Binding-site contacts:
Ligand atom C3 contacts residue THR176 of chain 1.K at 3.7 Å.
Ligand atom N16 contacts residue LEU111 of chain 1.K at 3.6 Å (h-bond).
Ligand atom C14 contacts residue LEU111 of chain 1.K at 3.7 Å (hydrophobic).
Ligand atom C20 contacts residue LEU111 of chain 1.K at 3.3 Å (hydrophobic).
Ligand atom C12 contacts residue LEU163 of chain 1.K at 3.6 Å (hydrophobic).
Ligand atom C10 contacts residue LEU111 of chain 1.K at 3.5 Å (hydrophobic).
Ligand atom C8 contacts residue ASN161 of chain 1.K at 3.2 Å.
Ligand atom N7 contacts residue GLY43 of chain 1.K at 3.5 Å.
Ligand atom C13 contacts residue LEU163 of chain 1.K at 3.3 Å (hydrophobic).
Ligand atom O26 contacts residue LYS63 of chain 1.K at 3.0 Å (salt-bridge).
Ligand atom C17 contacts residue LEU40 of chain 1.K at 3.7 Å (hydrophobic).
Ligand atom N16 contacts residue LEU40 of chain 1.K at 3.5 Å.
Ligand atom C21 contacts residue ASP112 of chain 1.K at 3.5 Å.
Ligand atom C3 contacts residue MET108 of chain 1.K at 3.8 Å (hydrophobic).
Ligand atom C4 contacts residue VAL48 of chain 1.K at 3.8 Å (hydrophobic).
Ligand atom N1 contacts residue LEU163 of chain 1.K at 3.8 Å.
Ligand atom C10 contacts residue GLU109 of chain 1.K at 3.1 Å.
Ligand atom C8 contacts residue LEU42 of chain 1.K at 3.7 Å (hydrophobic).
Ligand atom C24 contacts residue GLY114 of chain 1.K at 3.7 Å.
Ligand atom C17 contacts residue LEU111 of chain 1.K at 3.4 Å (hydrophobic).
Ligand atom N15 contacts residue CYS110 of chain 1.K at 3.8 Å.
Ligand atom C2 contacts residue LEU163 of chain 1.K at 3.9 Å (hydrophobic).
Ligand atom C25 contacts residue GLY114 of chain 1.K at 3.8 Å.
Ligand atom C4 contacts residue THR176 of chain 1.K at 3.6 Å.
Ligand atom C21 contacts residue LEU40 of chain 1.K at 3.8 Å (hydrophobic).
Ligand atom N15 contacts residue GLU109 of chain 1.K at 3.7 Å.
Ligand atom C19 contacts residue LEU111 of chain 1.K at 3.1 Å (hydrophobic).
Ligand atom N16 contacts residue ASP112 of chain 1.K at 3.4 Å.
Ligand atom C17 contacts residue ASP112 of chain 1.K at 3.9 Å.
Ligand atom O26 contacts residue ASP177 of chain 1.K at 3.4 Å.
Ligand atom C22 contacts residue ASP112 of chain 1.K at 3.8 Å.
Ligand atom C10 contacts residue ALA61 of chain 1.K at 3.7 Å (hydrophobic).
Ligand atom C18 contacts residue LEU111 of chain 1.K at 3.1 Å (hydrophobic).
Ligand atom N7 contacts residue ASP177 of chain 1.K at 3.0 Å (salt-bridge).
Ligand atom C8 contacts residue ASP177 of chain 1.K at 3.5 Å.
Ligand atom N15 contacts residue LEU111 of chain 1.K at 2.8 Å (h-bond).
Ligand atom C6 contacts residue ASP177 of chain 1.K at 3.6 Å.
Ligand atom C21 contacts residue LEU111 of chain 1.K at 3.5 Å (hydrophobic).
Ligand atom C17 contacts residue CYS110 of chain 1.K at 3.6 Å (hydrophobic).
Ligand atom C14 contacts residue LEU163 of chain 1.K at 3.9 Å (hydrophobic).

Sequence of chain 1.K:
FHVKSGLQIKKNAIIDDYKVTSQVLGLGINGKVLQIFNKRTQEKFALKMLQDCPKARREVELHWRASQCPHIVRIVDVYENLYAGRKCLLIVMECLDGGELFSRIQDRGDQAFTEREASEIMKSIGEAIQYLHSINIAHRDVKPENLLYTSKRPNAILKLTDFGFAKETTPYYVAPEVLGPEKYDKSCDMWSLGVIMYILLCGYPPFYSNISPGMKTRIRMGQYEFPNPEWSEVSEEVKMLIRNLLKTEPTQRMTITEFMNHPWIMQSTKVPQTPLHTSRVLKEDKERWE

The small molecule below binds the protein below.
Small molecule (SMILES): O=C1NCCc2[nH]c(-c3ccnc(-c4cnc5ccccc5c4)c3)cc21